Sequence of chain 5.C:
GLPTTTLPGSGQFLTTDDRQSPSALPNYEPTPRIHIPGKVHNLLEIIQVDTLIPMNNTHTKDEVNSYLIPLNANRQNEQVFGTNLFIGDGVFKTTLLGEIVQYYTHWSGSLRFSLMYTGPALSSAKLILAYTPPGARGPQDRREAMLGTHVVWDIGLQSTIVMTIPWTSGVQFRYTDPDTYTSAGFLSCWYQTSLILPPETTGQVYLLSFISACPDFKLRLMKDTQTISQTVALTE

Sequence of chain 5.A:
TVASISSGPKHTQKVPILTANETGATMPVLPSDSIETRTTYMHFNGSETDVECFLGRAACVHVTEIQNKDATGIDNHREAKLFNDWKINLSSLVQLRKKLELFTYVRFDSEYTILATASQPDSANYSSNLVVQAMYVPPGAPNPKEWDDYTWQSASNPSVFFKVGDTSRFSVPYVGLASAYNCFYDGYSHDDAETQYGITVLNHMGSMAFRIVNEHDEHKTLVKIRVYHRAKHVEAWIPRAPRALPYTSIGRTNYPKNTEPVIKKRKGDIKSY

A small-molecule ligand and the protein it binds are described below.
Small molecule (SMILES): OCCOCOCc1cc(CCCCCOc2c(Cl)cc(C3=NCCO3)cc2Cl)on1

Binding-site contacts:
Ligand atom C1B contacts residue TYR152 of chain 5.A at 3.8 Å (hydrophobic).
Ligand atom N2 contacts residue MET221 of chain 5.A at 3.5 Å (h-bond).
Ligand atom C5A contacts residue ALA150 of chain 5.A at 3.2 Å (hydrophobic).
Ligand atom C6B contacts residue TYR152 of chain 5.A at 3.8 Å (hydrophobic).
Ligand atom C1C contacts residue TYR128 of chain 5.A at 3.5 Å (hydrophobic).
Ligand atom C5C contacts residue VAL188 of chain 5.A at 2.9 Å (hydrophobic).
Ligand atom C4A contacts residue VAL176 of chain 5.A at 3.7 Å (hydrophobic).
Ligand atom C4C contacts residue TYR128 of chain 5.A at 3.5 Å (hydrophobic).
Ligand atom C31 contacts residue ASN219 of chain 5.A at 3.8 Å.
Ligand atom C3C contacts residue ILE104 of chain 5.A at 3.6 Å (hydrophobic).
Ligand atom C3D contacts residue LEU116 of chain 5.A at 3.6 Å (hydrophobic).
Ligand atom C4 contacts residue LEU106 of chain 5.A at 2.5 Å (hydrophobic).
Ligand atom C3 contacts residue LEU106 of chain 5.A at 3.4 Å (hydrophobic).
Ligand atom C31 contacts residue LEU106 of chain 5.A at 3.8 Å (hydrophobic).
Ligand atom C5B contacts residue TYR152 of chain 5.A at 3.8 Å (hydrophobic).
Ligand atom O1B contacts residue TYR152 of chain 5.A at 3.8 Å.
Ligand atom C3B contacts residue PHE186 of chain 5.A at 3.7 Å (hydrophobic).
Ligand atom C5A contacts residue PHE186 of chain 5.A at 3.5 Å (hydrophobic).
Ligand atom C4A contacts residue SER175 of chain 5.A at 3.8 Å.
Ligand atom N2 contacts residue ASN219 of chain 5.A at 3.4 Å (h-bond).
Ligand atom CL1 contacts residue LEU25 of chain 5.C at 3.5 Å.
Ligand atom O1 contacts residue MET221 of chain 5.A at 3.1 Å (h-bond).
Ligand atom O1A contacts residue PHE186 of chain 5.A at 2.9 Å.
Ligand atom C5 contacts residue LEU106 of chain 5.A at 3.5 Å (hydrophobic).
Ligand atom CL1 contacts residue VAL188 of chain 5.A at 3.5 Å.
Ligand atom C2B contacts residue MET224 of chain 5.A at 3.6 Å (hydrophobic).
Ligand atom C4B contacts residue PHE186 of chain 5.A at 3.4 Å (hydrophobic).
Ligand atom N3A contacts residue PRO174 of chain 5.A at 3.6 Å (h-bond).
Ligand atom C2A contacts residue PHE186 of chain 5.A at 3.3 Å (hydrophobic).
Ligand atom C6B contacts residue VAL188 of chain 5.A at 3.8 Å (hydrophobic).
Ligand atom CL2 contacts residue ILE104 of chain 5.A at 3.1 Å.
Ligand atom N3A contacts residue ALA24 of chain 5.C at 3.6 Å.
Ligand atom C3B contacts residue MET224 of chain 5.A at 3.4 Å (hydrophobic).
Ligand atom C5A contacts residue VAL176 of chain 5.A at 3.2 Å (hydrophobic).
Ligand atom C4A contacts residue PRO174 of chain 5.A at 3.3 Å (hydrophobic).
Ligand atom C1B contacts residue VAL188 of chain 5.A at 3.8 Å (hydrophobic).
Ligand atom O1A contacts residue ALA150 of chain 5.A at 3.8 Å.
Ligand atom CL2 contacts residue MET224 of chain 5.A at 2.9 Å.
Ligand atom C2D contacts residue SER107 of chain 5.A at 3.8 Å.
Ligand atom O1D contacts residue SER107 of chain 5.A at 3.2 Å.

Sequence of chain 1.C:
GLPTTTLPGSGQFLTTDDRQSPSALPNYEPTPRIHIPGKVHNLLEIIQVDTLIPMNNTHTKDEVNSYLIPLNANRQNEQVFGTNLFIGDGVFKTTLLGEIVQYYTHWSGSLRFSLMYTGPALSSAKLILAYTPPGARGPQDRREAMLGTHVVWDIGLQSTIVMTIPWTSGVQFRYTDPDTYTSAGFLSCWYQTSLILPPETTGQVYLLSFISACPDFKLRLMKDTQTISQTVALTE